Binding-site contacts:
Ligand atom C20 contacts residue TYR271 of chain 1.A at 3.0 Å (hydrophobic).
Ligand atom C5B contacts residue SER267 of chain 1.A at 3.2 Å.
Ligand atom C7A contacts residue ASP194 of chain 1.A at 3.2 Å.
Ligand atom C4A contacts residue PHE274 of chain 1.A at 4.1 Å (hydrophobic).
Ligand atom C6A contacts residue TYR271 of chain 1.A at 3.8 Å (hydrophobic).
Ligand atom C21 contacts residue LEU291 of chain 1.A at 4.2 Å (hydrophobic).
Ligand atom C2A contacts residue ASP194 of chain 1.A at 3.7 Å.
Ligand atom C8 contacts residue TYR271 of chain 1.A at 3.7 Å (hydrophobic).
Ligand atom C1B contacts residue SER267 of chain 1.A at 3.1 Å.
Ligand atom C8B contacts residue LEU195 of chain 1.A at 3.8 Å (hydrophobic).
Ligand atom C8A contacts residue ILE28 of chain 1.A at 3.2 Å (hydrophobic).
Ligand atom O3B contacts residue ASP194 of chain 1.A at 4.0 Å.
Ligand atom C16 contacts residue LEU232 of chain 1.A at 2.7 Å (hydrophobic).
Ligand atom O2A contacts residue ASP194 of chain 1.A at 3.0 Å (salt-bridge).
Ligand atom C8B contacts residue TYR196 of chain 1.A at 4.0 Å (hydrophobic).
Ligand atom C19 contacts residue TYR271 of chain 1.A at 3.5 Å (hydrophobic).
Ligand atom O1 contacts residue THR231 of chain 1.A at 3.9 Å.
Ligand atom C6A contacts residue MET270 of chain 1.A at 3.6 Å (hydrophobic).
Ligand atom C17 contacts residue THR231 of chain 1.A at 4.0 Å.
Ligand atom C8B contacts residue ASP194 of chain 1.A at 3.8 Å.
Ligand atom C2B contacts residue GLY228 of chain 1.A at 4.1 Å.
Ligand atom C23 contacts residue LEU99 of chain 1.A at 3.0 Å (hydrophobic).
Ligand atom C15 contacts residue ILE106 of chain 1.A at 4.2 Å (hydrophobic).
Ligand atom C7A contacts residue THR216 of chain 1.A at 3.8 Å.
Ligand atom C2B contacts residue SER267 of chain 1.A at 4.0 Å.
Ligand atom C15 contacts residue LEU232 of chain 1.A at 3.6 Å (hydrophobic).
Ligand atom C7B contacts residue GLY228 of chain 1.A at 4.0 Å.
Ligand atom O13 contacts residue TYR104 of chain 1.A at 3.8 Å.
Ligand atom O5B contacts residue SER267 of chain 1.A at 2.3 Å (h-bond).
Ligand atom C18 contacts residue TYR196 of chain 1.A at 3.9 Å (hydrophobic).
Ligand atom C6B contacts residue SER267 of chain 1.A at 3.5 Å.
Ligand atom C6A contacts residue PHE274 of chain 1.A at 3.7 Å (hydrophobic).
Ligand atom C23 contacts residue TYR104 of chain 1.A at 4.2 Å (hydrophobic).
Ligand atom C22 contacts residue TYR104 of chain 1.A at 3.6 Å (hydrophobic).
Ligand atom C6B contacts residue MET270 of chain 1.A at 4.2 Å (hydrophobic).
Ligand atom C17 contacts residue GLY228 of chain 1.A at 4.2 Å.
Ligand atom C7B contacts residue ILE224 of chain 1.A at 3.6 Å (hydrophobic).
Ligand atom C3A contacts residue ASP194 of chain 1.A at 3.4 Å.
Ligand atom O1B contacts residue SER267 of chain 1.A at 4.1 Å.
Ligand atom N3A contacts residue ASP194 of chain 1.A at 3.2 Å (salt-bridge).

A protein and the small-molecule ligand that binds it are described below.
Small molecule (SMILES): CC[C@H]1OC(=O)[C@H](C)[C@@H](O[C@H]2C[C@@](C)(OC)[C@@H](O)[C@H](C)O2)[C@H](C)[C@@H](O[C@@H]2O[C@H](C)C[C@H](N(C)C)[C@H]2O)[C@](C)(O)C[C@@H](C)CN(C)[C@H](C)[C@@H](O)[C@]1(C)O

Sequence of chain 1.A:
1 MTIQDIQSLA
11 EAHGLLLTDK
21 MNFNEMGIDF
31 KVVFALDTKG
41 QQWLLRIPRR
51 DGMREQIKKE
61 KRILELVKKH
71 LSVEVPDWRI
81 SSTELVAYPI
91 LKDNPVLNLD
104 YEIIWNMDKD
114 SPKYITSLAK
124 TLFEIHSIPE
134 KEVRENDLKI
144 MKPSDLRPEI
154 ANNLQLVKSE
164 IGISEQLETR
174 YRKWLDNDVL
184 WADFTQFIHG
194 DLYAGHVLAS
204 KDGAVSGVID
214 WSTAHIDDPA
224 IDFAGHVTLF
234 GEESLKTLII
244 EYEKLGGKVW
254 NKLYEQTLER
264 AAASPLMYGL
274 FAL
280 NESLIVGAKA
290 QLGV